Sequence of chain 1.A:
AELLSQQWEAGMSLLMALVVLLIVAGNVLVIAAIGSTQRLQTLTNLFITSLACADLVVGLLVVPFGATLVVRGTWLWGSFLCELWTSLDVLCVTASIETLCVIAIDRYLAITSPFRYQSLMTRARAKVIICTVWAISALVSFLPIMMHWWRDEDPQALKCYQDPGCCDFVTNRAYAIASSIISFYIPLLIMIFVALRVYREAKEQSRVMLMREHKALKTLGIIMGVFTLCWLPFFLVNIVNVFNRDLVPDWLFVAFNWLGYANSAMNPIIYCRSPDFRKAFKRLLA

Binding-site contacts:
Ligand atom C21 contacts residue LYS232 of chain 1.A at 4.0 Å.
Ligand atom C18 contacts residue LEU231 of chain 1.A at 4.1 Å (hydrophobic).
Ligand atom C15 contacts residue ALA197 of chain 1.A at 4.5 Å (hydrophobic).
Ligand atom C18 contacts residue ALA197 of chain 1.A at 4.2 Å (hydrophobic).
Ligand atom C12 contacts residue ALA197 of chain 1.A at 3.5 Å (hydrophobic).
Ligand atom C9 contacts residue MET238 of chain 1.A at 3.8 Å (hydrophobic).
Ligand atom C21 contacts residue LEU231 of chain 1.A at 3.7 Å (hydrophobic).
Ligand atom C15 contacts residue LEU231 of chain 1.A at 3.4 Å (hydrophobic).
Ligand atom C9 contacts residue VAL200 of chain 1.A at 3.9 Å (hydrophobic).
Ligand atom C15 contacts residue VAL200 of chain 1.A at 4.3 Å (hydrophobic).
Ligand atom C12 contacts residue VAL200 of chain 1.A at 3.7 Å (hydrophobic).
Ligand atom C18 contacts residue GLY235 of chain 1.A at 4.3 Å.
Ligand atom C12 contacts residue MET238 of chain 1.A at 4.5 Å (hydrophobic).
Ligand atom C9 contacts residue ALA197 of chain 1.A at 4.5 Å (hydrophobic).
Ligand atom C15 contacts residue GLY235 of chain 1.A at 3.7 Å.

The small molecule below binds the protein below.
Small molecule (SMILES): CCCCCCCCCC(=O)N(CCO)C[C@@H](O)[C@@H](O)[C@@H](O)[C@@H](O)CO